Binding-site contacts:
Ligand atom C6A contacts residue TRP239 of chain 1.A at 3.4 Å (hydrophobic).
Ligand atom C1B contacts residue HIS172 of chain 1.A at 4.1 Å.
Ligand atom O6 contacts residue PHE175 of chain 1.A at 3.5 Å.
Ligand atom C2B contacts residue LEU268 of chain 1.A at 3.9 Å (hydrophobic).
Ligand atom O1 contacts residue SER174 of chain 1.A at 3.7 Å.
Ligand atom C6A contacts residue HIS172 of chain 1.A at 4.1 Å.
Ligand atom C4A contacts residue TRP239 of chain 1.A at 3.7 Å (hydrophobic).
Ligand atom C2B contacts residue SER174 of chain 1.A at 3.7 Å.
Ligand atom O4 contacts residue ALA282 of chain 1.A at 4.1 Å.
Ligand atom C4 contacts residue LEU268 of chain 1.A at 4.1 Å (hydrophobic).
Ligand atom C1 contacts residue MET205 of chain 1.A at 3.8 Å (hydrophobic).
Ligand atom C6 contacts residue PRO173 of chain 1.A at 4.0 Å (hydrophobic).
Ligand atom C6 contacts residue ASP265 of chain 1.A at 4.1 Å.
Ligand atom O4A contacts residue HIS172 of chain 1.A at 2.9 Å.
Ligand atom C6A contacts residue GLU242 of chain 1.A at 3.6 Å.
Ligand atom C6A contacts residue TYR203 of chain 1.A at 3.8 Å (hydrophobic).
Ligand atom O6 contacts residue THR184 of chain 1.A at 2.7 Å (h-bond).
Ligand atom C2A contacts residue HIS172 of chain 1.A at 3.9 Å.
Ligand atom C6A contacts residue THR184 of chain 1.A at 3.2 Å.
Ligand atom C5A contacts residue HIS172 of chain 1.A at 3.9 Å.
Ligand atom C4 contacts residue ASP265 of chain 1.A at 3.3 Å.
Ligand atom O5A contacts residue HIS172 of chain 1.A at 3.1 Å.
Ligand atom O4 contacts residue ASP265 of chain 1.A at 2.7 Å (salt-bridge).
Ligand atom C5A contacts residue GLU242 of chain 1.A at 4.1 Å.
Ligand atom C4A contacts residue GLU242 of chain 1.A at 3.4 Å.
Ligand atom C6 contacts residue LEU268 of chain 1.A at 4.0 Å (hydrophobic).
Ligand atom O1 contacts residue HIS172 of chain 1.A at 3.4 Å (h-bond).
Ligand atom O3A contacts residue MET205 of chain 1.A at 4.1 Å.
Ligand atom C1A contacts residue HIS172 of chain 1.A at 3.8 Å.
Ligand atom C5A contacts residue TRP239 of chain 1.A at 3.7 Å (hydrophobic).
Ligand atom C3A contacts residue TRP239 of chain 1.A at 3.9 Å (hydrophobic).
Ligand atom C1B contacts residue SER174 of chain 1.A at 3.4 Å.
Ligand atom O4A contacts residue MET205 of chain 1.A at 4.1 Å.
Ligand atom O5A contacts residue PHE175 of chain 1.A at 3.9 Å.
Ligand atom O4A contacts residue GLU242 of chain 1.A at 2.7 Å (salt-bridge).
Ligand atom C4A contacts residue HIS172 of chain 1.A at 3.9 Å.
Ligand atom C6A contacts residue PHE175 of chain 1.A at 4.0 Å (hydrophobic).
Ligand atom C6B contacts residue LEU268 of chain 1.A at 3.9 Å (hydrophobic).
Ligand atom O6 contacts residue TRP239 of chain 1.A at 3.3 Å (h-bond).
Ligand atom O5 contacts residue MET205 of chain 1.A at 3.1 Å.

Sequence of chain 1.A:
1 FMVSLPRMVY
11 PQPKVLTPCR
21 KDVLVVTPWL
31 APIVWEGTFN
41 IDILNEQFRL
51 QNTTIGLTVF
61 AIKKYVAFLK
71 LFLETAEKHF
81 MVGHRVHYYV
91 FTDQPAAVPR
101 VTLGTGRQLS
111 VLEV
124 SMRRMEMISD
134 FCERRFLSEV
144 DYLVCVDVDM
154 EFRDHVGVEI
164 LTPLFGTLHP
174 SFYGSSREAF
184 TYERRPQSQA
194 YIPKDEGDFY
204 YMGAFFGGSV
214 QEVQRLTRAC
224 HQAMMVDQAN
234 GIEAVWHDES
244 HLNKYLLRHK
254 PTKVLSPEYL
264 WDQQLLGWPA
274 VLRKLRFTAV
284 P

The protein below binds the small molecule below.
Small molecule (SMILES): CCCCCCCCO[C@@H]1O[C@H](CO)[C@H](O)[C@H](O)[C@H]1O[C@@H]1O[C@@H](C)[C@@H](O)[C@@H](O)[C@@H]1O